Binding-site contacts:
Ligand atom N2 contacts residue LYS90 of chain 1.A at 3.2 Å (salt-bridge).
Ligand atom O1 contacts residue ILE69 of chain 1.A at 3.3 Å.
Ligand atom F3 contacts residue VAL121 of chain 1.A at 3.6 Å.
Ligand atom C1 contacts residue ILE142 of chain 1.A at 3.1 Å (hydrophobic).
Ligand atom N2 contacts residue GLU109 of chain 1.A at 3.2 Å (salt-bridge).
Ligand atom C18 contacts residue LYS90 of chain 1.A at 3.7 Å.
Ligand atom C21 contacts residue GLN140 of chain 1.A at 3.5 Å.
Ligand atom O2 contacts residue PHE207 of chain 1.A at 3.1 Å.
Ligand atom N4 contacts residue ILE142 of chain 1.A at 3.3 Å (h-bond).
Ligand atom C9 contacts residue LYS90 of chain 1.A at 3.4 Å.
Ligand atom O3 contacts residue ILE122 of chain 1.A at 3.7 Å.
Ligand atom C12 contacts residue GLU109 of chain 1.A at 3.7 Å.
Ligand atom F3 contacts residue ILE122 of chain 1.A at 3.7 Å.
Ligand atom C8 contacts residue ASP206 of chain 1.A at 3.4 Å.
Ligand atom C1 contacts residue TYR141 of chain 1.A at 3.4 Å (hydrophobic).
Ligand atom C7 contacts residue PHE207 of chain 1.A at 3.5 Å (hydrophobic).
Ligand atom F2 contacts residue HIS186 of chain 1.A at 3.3 Å.
Ligand atom C10 contacts residue GLU109 of chain 1.A at 3.6 Å.
Ligand atom N3 contacts residue GLU109 of chain 1.A at 2.9 Å (salt-bridge).
Ligand atom C6 contacts residue PHE207 of chain 1.A at 3.6 Å (hydrophobic).
Ligand atom C9 contacts residue ILE122 of chain 1.A at 3.7 Å (hydrophobic).
Ligand atom C9 contacts residue ASP206 of chain 1.A at 3.7 Å.
Ligand atom C10 contacts residue ASP206 of chain 1.A at 3.0 Å.
Ligand atom N3 contacts residue ASP206 of chain 1.A at 3.6 Å (salt-bridge).
Ligand atom C8 contacts residue ILE122 of chain 1.A at 3.5 Å (hydrophobic).
Ligand atom C16 contacts residue ASP206 of chain 1.A at 3.7 Å.
Ligand atom F1 contacts residue LEU177 of chain 1.A at 3.3 Å.
Ligand atom O3 contacts residue ALA205 of chain 1.A at 3.6 Å.
Ligand atom N2 contacts residue ASP206 of chain 1.A at 3.5 Å (salt-bridge).
Ligand atom C2 contacts residue TYR141 of chain 1.A at 3.7 Å (hydrophobic).
Ligand atom N1 contacts residue TYR141 of chain 1.A at 3.5 Å.
Ligand atom C4 contacts residue PHE207 of chain 1.A at 3.4 Å (hydrophobic).
Ligand atom C5 contacts residue ALA88 of chain 1.A at 3.7 Å (hydrophobic).
Ligand atom N1 contacts residue ILE142 of chain 1.A at 2.8 Å (h-bond).
Ligand atom O3 contacts residue ASP206 of chain 1.A at 2.8 Å (salt-bridge).
Ligand atom C20 contacts residue ALA88 of chain 1.A at 3.6 Å (hydrophobic).
Ligand atom C21 contacts residue ILE142 of chain 1.A at 3.5 Å (hydrophobic).
Ligand atom F2 contacts residue ALA205 of chain 1.A at 3.7 Å.
Ligand atom F3 contacts residue VAL204 of chain 1.A at 3.3 Å.
Ligand atom C5 contacts residue PHE207 of chain 1.A at 3.6 Å (hydrophobic).

This small molecule binds to this protein.
Small molecule (SMILES): CNC(=O)c1cc(Oc2ccc(NC(=O)Nc3cccc(C(F)(F)F)c3)cc2)ccn1

Sequence of chain 1.A:
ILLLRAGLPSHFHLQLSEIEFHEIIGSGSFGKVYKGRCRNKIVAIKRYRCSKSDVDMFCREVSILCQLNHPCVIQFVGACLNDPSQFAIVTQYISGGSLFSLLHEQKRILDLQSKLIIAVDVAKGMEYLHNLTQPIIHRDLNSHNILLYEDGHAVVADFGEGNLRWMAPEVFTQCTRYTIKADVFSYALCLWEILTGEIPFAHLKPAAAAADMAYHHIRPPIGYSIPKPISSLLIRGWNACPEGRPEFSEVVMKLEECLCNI